Sequence of chain 1.G:
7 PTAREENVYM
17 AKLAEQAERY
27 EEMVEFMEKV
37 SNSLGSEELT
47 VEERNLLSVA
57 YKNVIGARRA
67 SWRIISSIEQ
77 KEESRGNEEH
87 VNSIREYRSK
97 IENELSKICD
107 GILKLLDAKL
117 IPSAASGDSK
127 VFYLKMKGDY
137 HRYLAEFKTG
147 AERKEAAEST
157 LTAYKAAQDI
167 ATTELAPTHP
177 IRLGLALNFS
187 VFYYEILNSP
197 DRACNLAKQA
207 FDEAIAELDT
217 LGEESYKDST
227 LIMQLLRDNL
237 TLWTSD

Binding-site contacts:
Ligand atom CZ contacts residue TYR190 of chain 1.G at 3.2 Å (hydrophobic).
Ligand atom CE2 contacts residue ARG65 of chain 1.G at 3.8 Å.
Ligand atom CD2 contacts residue ARG69 of chain 1.G at 3.4 Å.
Ligand atom CE2 contacts residue TYR190 of chain 1.G at 3.6 Å (hydrophobic).
Ligand atom P contacts residue ARG138 of chain 1.G at 3.7 Å.
Ligand atom C contacts residue LEU183 of chain 1.G at 3.7 Å (hydrophobic).
Ligand atom N contacts residue LEU183 of chain 1.G at 3.4 Å.
Ligand atom OG contacts residue ASN235 of chain 1.G at 3.5 Å (h-bond).
Ligand atom ND2 contacts residue LYS131 of chain 1.G at 3.4 Å (salt-bridge).
Ligand atom CA contacts residue ARG69 of chain 1.G at 3.3 Å.
Ligand atom CE1 contacts residue TYR190 of chain 1.G at 3.8 Å (hydrophobic).
Ligand atom CG contacts residue FSC1 of chain 1.T at 3.9 Å.
Ligand atom OXT contacts residue LEU227 of chain 1.G at 3.8 Å.
Ligand atom OD1 contacts residue LYS58 of chain 1.G at 3.5 Å.
Ligand atom P contacts residue TYR139 of chain 1.G at 3.8 Å.
Ligand atom O1P contacts residue ARG65 of chain 1.G at 3.7 Å.
Ligand atom CD1 contacts residue TRP239 of chain 1.G at 3.0 Å (hydrophobic).
Ligand atom OD1 contacts residue FSC1 of chain 1.T at 3.4 Å (h-bond).
Ligand atom O contacts residue ASN235 of chain 1.G at 3.9 Å.
Ligand atom O1P contacts residue ARG138 of chain 1.G at 2.4 Å (salt-bridge).
Ligand atom P contacts residue ARG65 of chain 1.G at 3.8 Å.
Ligand atom O3P contacts residue ARG65 of chain 1.G at 3.2 Å (salt-bridge).
Ligand atom O contacts residue GLU191 of chain 1.G at 3.9 Å.
Ligand atom CB contacts residue ARG69 of chain 1.G at 3.3 Å.
Ligand atom N contacts residue ASN235 of chain 1.G at 3.4 Å (h-bond).
Ligand atom O2P contacts residue ARG138 of chain 1.G at 3.9 Å.
Ligand atom O contacts residue FSC1 of chain 1.T at 3.5 Å (h-bond).
Ligand atom CG contacts residue TRP239 of chain 1.G at 3.8 Å (hydrophobic).
Ligand atom N contacts residue ARG69 of chain 1.G at 3.3 Å (salt-bridge).
Ligand atom O contacts residue VAL187 of chain 1.G at 3.3 Å.
Ligand atom CD2 contacts residue GLU191 of chain 1.G at 3.8 Å.
Ligand atom O contacts residue LEU231 of chain 1.G at 3.5 Å.
Ligand atom ND2 contacts residue ASN184 of chain 1.G at 3.0 Å (h-bond).
Ligand atom CB contacts residue FSC1 of chain 1.T at 3.8 Å.
Ligand atom O2P contacts residue TYR139 of chain 1.G at 2.7 Å (h-bond).
Ligand atom CB contacts residue ASN235 of chain 1.G at 3.3 Å.
Ligand atom O contacts residue LYS58 of chain 1.G at 3.5 Å.
Ligand atom OXT contacts residue LEU231 of chain 1.G at 3.7 Å.
Ligand atom CE1 contacts residue TRP239 of chain 1.G at 3.2 Å (hydrophobic).
Ligand atom O2P contacts residue LYS58 of chain 1.G at 3.6 Å (salt-bridge).

A protein and the small-molecule ligand that binds it are described below.
Small molecule (SMILES): NC(=O)C[C@H](NC(=O)[C@H](COP(=O)(O)O)NC(=O)[C@H](CO)NC(=O)[C@H](Cc1ccccc1)NC(=O)[C@@H](N)Cc1ccc(O)cc1)C(=O)O